Sequence of chain 1.A:
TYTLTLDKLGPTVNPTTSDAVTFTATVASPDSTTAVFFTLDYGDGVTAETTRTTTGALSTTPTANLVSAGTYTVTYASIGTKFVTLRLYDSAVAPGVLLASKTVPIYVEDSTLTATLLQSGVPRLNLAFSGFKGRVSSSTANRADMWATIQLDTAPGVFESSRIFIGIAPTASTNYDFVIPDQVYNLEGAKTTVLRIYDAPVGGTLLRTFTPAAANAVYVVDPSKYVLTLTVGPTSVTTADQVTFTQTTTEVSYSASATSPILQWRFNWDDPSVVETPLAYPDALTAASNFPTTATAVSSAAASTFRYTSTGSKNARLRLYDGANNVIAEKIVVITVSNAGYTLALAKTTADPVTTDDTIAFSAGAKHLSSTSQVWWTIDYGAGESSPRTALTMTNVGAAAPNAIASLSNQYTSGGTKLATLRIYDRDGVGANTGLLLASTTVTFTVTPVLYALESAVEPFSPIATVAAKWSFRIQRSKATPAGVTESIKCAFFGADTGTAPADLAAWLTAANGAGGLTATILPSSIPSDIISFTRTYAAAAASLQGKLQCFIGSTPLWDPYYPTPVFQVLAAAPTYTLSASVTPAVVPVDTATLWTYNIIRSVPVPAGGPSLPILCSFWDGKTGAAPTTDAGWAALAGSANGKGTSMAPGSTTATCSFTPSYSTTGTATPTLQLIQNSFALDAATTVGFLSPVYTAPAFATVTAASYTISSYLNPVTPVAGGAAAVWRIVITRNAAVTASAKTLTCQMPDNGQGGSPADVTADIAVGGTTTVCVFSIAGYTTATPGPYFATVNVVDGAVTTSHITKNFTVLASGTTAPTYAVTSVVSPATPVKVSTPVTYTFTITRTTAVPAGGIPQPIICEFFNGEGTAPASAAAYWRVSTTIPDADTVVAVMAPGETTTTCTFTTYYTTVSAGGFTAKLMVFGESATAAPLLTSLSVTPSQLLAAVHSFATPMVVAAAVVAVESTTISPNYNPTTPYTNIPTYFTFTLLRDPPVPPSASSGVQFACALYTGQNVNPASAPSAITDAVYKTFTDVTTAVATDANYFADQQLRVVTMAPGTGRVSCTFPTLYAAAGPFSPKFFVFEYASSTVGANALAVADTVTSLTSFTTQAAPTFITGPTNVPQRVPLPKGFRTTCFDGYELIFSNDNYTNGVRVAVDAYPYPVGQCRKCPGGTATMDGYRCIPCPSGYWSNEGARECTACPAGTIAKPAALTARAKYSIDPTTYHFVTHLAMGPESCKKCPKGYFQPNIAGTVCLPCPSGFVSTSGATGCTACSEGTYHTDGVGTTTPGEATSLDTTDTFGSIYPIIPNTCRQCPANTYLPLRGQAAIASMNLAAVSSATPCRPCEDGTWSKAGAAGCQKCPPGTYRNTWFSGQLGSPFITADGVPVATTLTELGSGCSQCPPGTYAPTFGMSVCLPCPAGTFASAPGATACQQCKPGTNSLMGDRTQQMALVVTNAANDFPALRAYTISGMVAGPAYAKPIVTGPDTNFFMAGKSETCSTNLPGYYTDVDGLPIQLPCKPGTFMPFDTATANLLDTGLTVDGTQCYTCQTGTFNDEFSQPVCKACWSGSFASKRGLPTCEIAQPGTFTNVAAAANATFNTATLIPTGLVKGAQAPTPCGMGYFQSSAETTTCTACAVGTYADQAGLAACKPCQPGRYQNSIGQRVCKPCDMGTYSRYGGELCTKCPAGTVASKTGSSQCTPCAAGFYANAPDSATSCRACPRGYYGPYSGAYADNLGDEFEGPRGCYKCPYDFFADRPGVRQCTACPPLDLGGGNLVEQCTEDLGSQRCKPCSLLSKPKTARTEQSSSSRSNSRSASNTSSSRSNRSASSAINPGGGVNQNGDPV

Binding-site contacts:
Ligand atom O3 contacts residue ILE1629 of chain 1.A at 3.9 Å.
Ligand atom O4 contacts residue PHE1601 of chain 1.A at 3.8 Å.
Ligand atom O2 contacts residue ILE1629 of chain 1.A at 3.5 Å.
Ligand atom O4 contacts residue GLU1676 of chain 1.A at 4.0 Å.
Ligand atom C2 contacts residue TRP1614 of chain 1.A at 4.0 Å (hydrophobic).
Ligand atom C2 contacts residue ALA1612 of chain 1.A at 3.7 Å (hydrophobic).
Ligand atom C2 contacts residue TRP1614 of chain 1.A at 3.7 Å (hydrophobic).
Ligand atom C1 contacts residue ALA1612 of chain 1.A at 4.0 Å (hydrophobic).
Ligand atom C1 contacts residue ASN1643 of chain 1.A at 1.4 Å.
Ligand atom O7 contacts residue PHE1601 of chain 1.A at 3.6 Å.
Ligand atom C7 contacts residue ASN1643 of chain 1.A at 3.5 Å.
Ligand atom O3 contacts residue TRP1614 of chain 1.A at 3.4 Å.
Ligand atom O2 contacts residue TRP1614 of chain 1.A at 3.1 Å.
Ligand atom O7 contacts residue ASN1643 of chain 1.A at 3.6 Å.
Ligand atom O3 contacts residue CYS1627 of chain 1.A at 3.5 Å (h-bond).
Ligand atom O3 contacts residue THR1626 of chain 1.A at 3.4 Å.
Ligand atom C8 contacts residue ASP1603 of chain 1.A at 3.2 Å.
Ligand atom N2 contacts residue ALA1612 of chain 1.A at 2.9 Å (h-bond).
Ligand atom O6 contacts residue GLU1676 of chain 1.A at 4.0 Å.
Ligand atom C2 contacts residue ASN1643 of chain 1.A at 2.5 Å.
Ligand atom C6 contacts residue LYS1611 of chain 1.A at 3.9 Å.
Ligand atom C8 contacts residue ALA1641 of chain 1.A at 3.7 Å (hydrophobic).
Ligand atom C7 contacts residue ALA1612 of chain 1.A at 3.8 Å (hydrophobic).
Ligand atom O2 contacts residue GLU1676 of chain 1.A at 2.8 Å (salt-bridge).
Ligand atom C5 contacts residue LYS1611 of chain 1.A at 4.0 Å.
Ligand atom O5 contacts residue TRP1614 of chain 1.A at 3.7 Å.
Ligand atom O4 contacts residue THR1626 of chain 1.A at 3.9 Å.
Ligand atom C5 contacts residue ASN1643 of chain 1.A at 3.6 Å.
Ligand atom C3 contacts residue ASN1643 of chain 1.A at 3.8 Å.
Ligand atom C2 contacts residue ILE1629 of chain 1.A at 3.9 Å (hydrophobic).
Ligand atom C8 contacts residue CYS1613 of chain 1.A at 4.0 Å (hydrophobic).
Ligand atom C8 contacts residue ALA1612 of chain 1.A at 3.7 Å (hydrophobic).
Ligand atom C6 contacts residue TRP1614 of chain 1.A at 4.1 Å (hydrophobic).
Ligand atom N2 contacts residue ASN1643 of chain 1.A at 3.0 Å (h-bond).
Ligand atom O5 contacts residue ASN1643 of chain 1.A at 2.3 Å (h-bond).
Ligand atom C2 contacts residue TRP1614 of chain 1.A at 3.7 Å (hydrophobic).
Ligand atom C8 contacts residue TRP1614 of chain 1.A at 3.9 Å (hydrophobic).
Ligand atom C3 contacts residue ALA1612 of chain 1.A at 3.8 Å (hydrophobic).
Ligand atom C4 contacts residue GLU1676 of chain 1.A at 3.7 Å.
Ligand atom O2 contacts residue CYS1627 of chain 1.A at 3.5 Å (h-bond).

The protein below binds the small molecule below.
Small molecule (SMILES): CC(=O)N[C@H]1[C@H](O[C@H]2[C@H](O)[C@@H](NC(C)=O)CO[C@@H]2CO)O[C@H](CO)[C@@H](O[C@@H]2O[C@H](CO[C@@H]3O[C@H](CO[C@H]4O[C@H](CO)[C@@H](O)[C@H](O)[C@@H]4O)[C@@H](O)[C@H](O)[C@@H]3O)[C@@H](O)[C@H](O[C@@H]3O[C@H](CO)[C@@H](O)[C@H](O)[C@@H]3O)[C@@H]2O)[C@@H]1O